Binding-site contacts:
Ligand atom C1 contacts residue SER101 of chain 1.D at 3.6 Å.
Ligand atom O5 contacts residue SER112 of chain 1.D at 2.4 Å (h-bond).
Ligand atom O6 contacts residue SER101 of chain 1.D at 3.5 Å (h-bond).
Ligand atom C2 contacts residue SER101 of chain 1.D at 3.6 Å.
Ligand atom O7 contacts residue SER101 of chain 1.D at 3.8 Å.
Ligand atom O5 contacts residue SER101 of chain 1.D at 3.9 Å.
Ligand atom O7 contacts residue SER112 of chain 1.D at 4.3 Å.
Ligand atom C4 contacts residue SER112 of chain 1.D at 4.3 Å.
Ligand atom C7 contacts residue SER101 of chain 1.D at 4.1 Å.
Ligand atom O5 contacts residue PRO100 of chain 1.D at 3.8 Å.
Ligand atom C1 contacts residue SER112 of chain 1.D at 1.5 Å.
Ligand atom C3 contacts residue SER112 of chain 1.D at 3.8 Å.
Ligand atom C7 contacts residue SER112 of chain 1.D at 3.8 Å.
Ligand atom C5 contacts residue SER112 of chain 1.D at 3.7 Å.
Ligand atom C6 contacts residue PRO100 of chain 1.D at 4.5 Å (hydrophobic).
Ligand atom N2 contacts residue SER112 of chain 1.D at 2.9 Å (h-bond).
Ligand atom C2 contacts residue SER112 of chain 1.D at 2.5 Å.
Ligand atom N2 contacts residue SER101 of chain 1.D at 4.0 Å.
Ligand atom O6 contacts residue PRO100 of chain 1.D at 3.9 Å.

Sequence of chain 1.D:
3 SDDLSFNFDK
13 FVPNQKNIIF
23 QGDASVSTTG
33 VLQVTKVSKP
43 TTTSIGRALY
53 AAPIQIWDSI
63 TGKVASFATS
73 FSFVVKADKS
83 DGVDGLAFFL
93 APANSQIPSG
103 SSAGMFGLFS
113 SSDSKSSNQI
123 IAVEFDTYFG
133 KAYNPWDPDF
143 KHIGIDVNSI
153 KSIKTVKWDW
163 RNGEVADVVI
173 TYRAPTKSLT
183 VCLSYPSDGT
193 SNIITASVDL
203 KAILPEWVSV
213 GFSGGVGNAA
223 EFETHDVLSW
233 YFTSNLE

This protein binds this small molecule.
Small molecule (SMILES): CC(=O)N[C@@H]1[C@@H](O)[C@H](O)[C@@H](CO)O[C@H]1O